Binding-site contacts:
Ligand atom N14 contacts residue VXA1 of chain 5.J at 4.4 Å.
Ligand atom C11 contacts residue TYR128 of chain 5.A at 4.2 Å (hydrophobic).
Ligand atom C19 contacts residue TYR332 of chain 5.A at 3.9 Å (hydrophobic).
Ligand atom C22 contacts residue GLU197 of chain 5.A at 3.2 Å.
Ligand atom C16 contacts residue TRP82 of chain 5.A at 3.9 Å (hydrophobic).
Ligand atom O12 contacts residue VXA1 of chain 5.J at 4.3 Å.
Ligand atom N14 contacts residue GLU197 of chain 5.A at 3.9 Å.
Ligand atom C20 contacts residue ALA328 of chain 5.A at 4.0 Å (hydrophobic).
Ligand atom C11 contacts residue ILE442 of chain 5.A at 4.0 Å (hydrophobic).
Ligand atom C22 contacts residue GLY116 of chain 5.A at 3.9 Å.
Ligand atom C19 contacts residue ALA328 of chain 5.A at 4.0 Å (hydrophobic).
Ligand atom C20 contacts residue PHE329 of chain 5.A at 3.6 Å (hydrophobic).
Ligand atom C13 contacts residue TRP82 of chain 5.A at 3.8 Å (hydrophobic).
Ligand atom C22 contacts residue VXA1 of chain 5.J at 3.1 Å.
Ligand atom S17 contacts residue TRP82 of chain 5.A at 4.0 Å.
Ligand atom O12 contacts residue HIS438 of chain 5.A at 3.4 Å.
Ligand atom C13 contacts residue TYR128 of chain 5.A at 4.0 Å (hydrophobic).
Ligand atom C11 contacts residue TRP82 of chain 5.A at 3.3 Å (hydrophobic).
Ligand atom C22 contacts residue HIS438 of chain 5.A at 4.0 Å.
Ligand atom C13 contacts residue GLY115 of chain 5.A at 4.0 Å.
Ligand atom C11 contacts residue GLU197 of chain 5.A at 3.4 Å.
Ligand atom O12 contacts residue PHE329 of chain 5.A at 4.1 Å.
Ligand atom C11 contacts residue GLY439 of chain 5.A at 4.3 Å.
Ligand atom C21 contacts residue PHE329 of chain 5.A at 4.3 Å (hydrophobic).
Ligand atom C21 contacts residue TYR332 of chain 5.A at 4.0 Å (hydrophobic).
Ligand atom N14 contacts residue TRP82 of chain 5.A at 4.1 Å.
Ligand atom C15 contacts residue TRP82 of chain 5.A at 4.0 Å (hydrophobic).
Ligand atom C22 contacts residue SER198 of chain 5.A at 4.0 Å.
Ligand atom C13 contacts residue GLY116 of chain 5.A at 4.2 Å.
Ligand atom C20 contacts residue TYR332 of chain 5.A at 3.8 Å (hydrophobic).
Ligand atom C22 contacts residue GLY115 of chain 5.A at 4.2 Å.

Sequence of chain 5.A:
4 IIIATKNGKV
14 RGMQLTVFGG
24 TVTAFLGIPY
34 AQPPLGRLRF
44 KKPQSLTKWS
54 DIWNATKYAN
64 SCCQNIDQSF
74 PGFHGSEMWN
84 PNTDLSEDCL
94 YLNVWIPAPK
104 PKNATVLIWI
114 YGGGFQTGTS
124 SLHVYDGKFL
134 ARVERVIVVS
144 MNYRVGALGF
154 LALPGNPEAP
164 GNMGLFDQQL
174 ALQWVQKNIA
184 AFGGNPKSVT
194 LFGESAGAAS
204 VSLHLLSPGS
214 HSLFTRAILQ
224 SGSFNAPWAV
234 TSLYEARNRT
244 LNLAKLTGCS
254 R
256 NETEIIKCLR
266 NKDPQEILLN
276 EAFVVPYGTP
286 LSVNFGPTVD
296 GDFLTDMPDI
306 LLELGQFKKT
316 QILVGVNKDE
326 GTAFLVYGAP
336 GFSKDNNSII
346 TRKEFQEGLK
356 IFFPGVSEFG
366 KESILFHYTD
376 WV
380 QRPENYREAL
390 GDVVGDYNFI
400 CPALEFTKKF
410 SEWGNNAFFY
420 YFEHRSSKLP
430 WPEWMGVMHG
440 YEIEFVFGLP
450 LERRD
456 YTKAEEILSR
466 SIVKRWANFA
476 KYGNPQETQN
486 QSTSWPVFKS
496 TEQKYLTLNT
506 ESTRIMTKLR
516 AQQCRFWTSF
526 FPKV

This protein binds this small molecule.
Small molecule (SMILES): CCCC(=O)SCC[N+](C)(C)C